This protein binds this small molecule.
Small molecule (SMILES): CC(=O)N[C@H]1[C@H](O[C@H]2[C@H](O)[C@@H](NC(C)=O)CO[C@@H]2CO)O[C@H](CO)[C@@H](O)[C@@H]1O

Sequence of chain 1.A:
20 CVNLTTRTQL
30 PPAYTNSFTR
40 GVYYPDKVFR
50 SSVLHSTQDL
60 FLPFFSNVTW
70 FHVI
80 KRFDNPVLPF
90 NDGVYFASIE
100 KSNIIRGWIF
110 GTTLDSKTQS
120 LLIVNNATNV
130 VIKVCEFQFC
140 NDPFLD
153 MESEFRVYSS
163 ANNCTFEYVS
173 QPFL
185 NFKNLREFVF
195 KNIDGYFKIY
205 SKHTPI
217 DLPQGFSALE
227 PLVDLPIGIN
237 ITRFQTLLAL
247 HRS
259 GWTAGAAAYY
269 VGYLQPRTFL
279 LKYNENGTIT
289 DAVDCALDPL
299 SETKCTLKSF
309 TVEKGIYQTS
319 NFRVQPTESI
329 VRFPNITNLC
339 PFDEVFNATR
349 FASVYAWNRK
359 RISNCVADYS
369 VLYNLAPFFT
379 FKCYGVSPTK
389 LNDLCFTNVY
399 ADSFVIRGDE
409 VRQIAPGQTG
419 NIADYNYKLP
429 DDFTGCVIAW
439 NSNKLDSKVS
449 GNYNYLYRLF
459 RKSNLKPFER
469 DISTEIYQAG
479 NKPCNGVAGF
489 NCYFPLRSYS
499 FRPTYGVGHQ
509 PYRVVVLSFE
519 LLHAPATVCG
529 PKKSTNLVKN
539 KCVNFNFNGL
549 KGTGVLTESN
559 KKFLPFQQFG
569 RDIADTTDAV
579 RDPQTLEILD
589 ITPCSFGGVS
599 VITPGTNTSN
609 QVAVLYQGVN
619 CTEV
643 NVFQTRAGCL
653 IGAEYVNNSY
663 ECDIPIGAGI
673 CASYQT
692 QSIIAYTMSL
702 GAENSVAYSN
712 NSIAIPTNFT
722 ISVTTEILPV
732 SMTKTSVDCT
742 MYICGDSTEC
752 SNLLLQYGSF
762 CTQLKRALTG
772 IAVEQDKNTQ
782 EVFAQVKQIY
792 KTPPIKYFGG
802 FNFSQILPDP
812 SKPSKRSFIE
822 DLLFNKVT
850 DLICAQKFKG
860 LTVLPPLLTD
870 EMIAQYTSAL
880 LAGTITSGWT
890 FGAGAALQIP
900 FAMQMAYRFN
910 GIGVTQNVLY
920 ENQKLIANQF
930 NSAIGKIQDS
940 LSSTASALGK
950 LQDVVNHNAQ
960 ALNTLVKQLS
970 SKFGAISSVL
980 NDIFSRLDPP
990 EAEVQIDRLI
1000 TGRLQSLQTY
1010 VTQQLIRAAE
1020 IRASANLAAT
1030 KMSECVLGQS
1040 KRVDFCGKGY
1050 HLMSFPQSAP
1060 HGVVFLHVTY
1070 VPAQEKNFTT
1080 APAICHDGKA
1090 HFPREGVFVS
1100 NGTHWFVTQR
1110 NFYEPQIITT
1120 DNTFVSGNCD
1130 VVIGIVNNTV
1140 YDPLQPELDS

Binding-site contacts:
Ligand atom C1 contacts residue ASN1136 of chain 1.A at 1.4 Å.
Ligand atom C4 contacts residue ASN1136 of chain 1.A at 4.2 Å.
Ligand atom C5 contacts residue ASN1136 of chain 1.A at 3.7 Å.
Ligand atom C7 contacts residue ASN1136 of chain 1.A at 3.9 Å.
Ligand atom C3 contacts residue ASN1136 of chain 1.A at 3.8 Å.
Ligand atom C2 contacts residue ASN1136 of chain 1.A at 2.4 Å.
Ligand atom O5 contacts residue ASN1136 of chain 1.A at 2.4 Å (h-bond).
Ligand atom N2 contacts residue ASN1136 of chain 1.A at 2.9 Å (h-bond).
Ligand atom O7 contacts residue ASN1136 of chain 1.A at 4.4 Å.
Ligand atom C8 contacts residue ILE1134 of chain 1.A at 4.4 Å (hydrophobic).